Sequence of chain 1.A:
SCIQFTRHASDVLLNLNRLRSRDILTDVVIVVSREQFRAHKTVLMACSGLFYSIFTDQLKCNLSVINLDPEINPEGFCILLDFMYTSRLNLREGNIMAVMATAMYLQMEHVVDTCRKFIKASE

This protein binds this small molecule.
Small molecule (SMILES): CNC(=O)CNc1cc(=O)[nH]c2ccc(Nc3ccnc(Cl)c3C#N)cc12

Sequence of chain 2.A:
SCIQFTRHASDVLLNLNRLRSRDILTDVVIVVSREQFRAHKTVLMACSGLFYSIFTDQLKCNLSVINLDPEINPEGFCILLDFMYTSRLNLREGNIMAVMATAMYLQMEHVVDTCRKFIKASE

Binding-site contacts:
Ligand atom C15 contacts residue GLN112 of chain 1.A at 3.5 Å.
Ligand atom N1 contacts residue LEU24 of chain 2.A at 3.6 Å.
Ligand atom O contacts residue MET113 of chain 1.A at 3.8 Å.
Ligand atom N1 contacts residue TYR57 of chain 1.A at 3.5 Å.
Ligand atom C8 contacts residue CYS52 of chain 1.A at 3.5 Å (hydrophobic).
Ligand atom C contacts residue ASN20 of chain 2.A at 3.7 Å.
Ligand atom C4 contacts residue TYR57 of chain 1.A at 3.6 Å (hydrophobic).
Ligand atom CL contacts residue LEU24 of chain 2.A at 3.7 Å.
Ligand atom C6 contacts residue MET50 of chain 1.A at 3.5 Å (hydrophobic).
Ligand atom CL contacts residue ARG23 of chain 2.A at 3.2 Å.
Ligand atom C9 contacts residue GLY54 of chain 1.A at 3.8 Å.
Ligand atom N1 contacts residue ALA51 of chain 1.A at 3.3 Å (h-bond).
Ligand atom N2 contacts residue MET50 of chain 1.A at 3.0 Å (h-bond).
Ligand atom O contacts residue GLU114 of chain 1.A at 2.8 Å (salt-bridge).
Ligand atom C8 contacts residue SER53 of chain 1.A at 3.8 Å.
Ligand atom C5 contacts residue ASN20 of chain 2.A at 3.7 Å.
Ligand atom N1 contacts residue MET50 of chain 1.A at 3.1 Å (h-bond).
Ligand atom C3 contacts residue ASN20 of chain 2.A at 3.7 Å.
Ligand atom C7 contacts residue ASN20 of chain 2.A at 3.7 Å.
Ligand atom CL contacts residue ASN20 of chain 2.A at 3.6 Å.
Ligand atom C4 contacts residue ASN20 of chain 2.A at 3.6 Å.
Ligand atom C14 contacts residue GLN112 of chain 1.A at 3.2 Å.
Ligand atom N4 contacts residue GLY54 of chain 1.A at 3.6 Å.
Ligand atom C12 contacts residue GLY54 of chain 1.A at 3.6 Å.
Ligand atom C5 contacts residue MET50 of chain 1.A at 3.4 Å (hydrophobic).
Ligand atom C5 contacts residue TYR57 of chain 1.A at 3.3 Å (hydrophobic).
Ligand atom O contacts residue GLN112 of chain 1.A at 3.4 Å (h-bond).
Ligand atom N5 contacts residue TYR57 of chain 1.A at 3.5 Å.
Ligand atom C7 contacts residue CYS52 of chain 1.A at 3.5 Å (hydrophobic).
Ligand atom C contacts residue TYR57 of chain 1.A at 3.7 Å (hydrophobic).
Ligand atom C7 contacts residue MET50 of chain 1.A at 3.8 Å (hydrophobic).
Ligand atom C9 contacts residue GLN112 of chain 1.A at 3.7 Å.
Ligand atom N3 contacts residue GLN112 of chain 1.A at 3.2 Å (h-bond).
Ligand atom C10 contacts residue GLY54 of chain 1.A at 3.5 Å.
Ligand atom C7 contacts residue ALA51 of chain 1.A at 3.5 Å (hydrophobic).
Ligand atom N2 contacts residue ASN20 of chain 2.A at 3.6 Å.
Ligand atom N contacts residue ARG23 of chain 2.A at 3.7 Å.
Ligand atom C7 contacts residue SER53 of chain 1.A at 3.6 Å.
Ligand atom C11 contacts residue GLY54 of chain 1.A at 3.6 Å.
Ligand atom C13 contacts residue GLN112 of chain 1.A at 3.7 Å.